This protein binds this small molecule.
Small molecule (SMILES): Nc1ccn([C@@H]2O[C@H](CO[P](=O)(O)O[C@H]3[C@@H](O)[C@H](n4ccc(N)nc4=O)O[C@@H]3CO[P](=O)(O)O[C@H]3[C@@H](O)[C@H](n4cnc5c(N)ncnc54)O[C@@H]3CO[P](=O)(O)O[C@H]3[C@@H](O)[C@H](n4cnc5c(=O)nc(N)[nH]c54)O[C@@H]3COP(=O)=O)[C@@H](O[P](=O)(O)OC[C@H]3O[C@@H](n4cnc5c(N)ncnc54)[C@H](O)[C@@H]3O[P](=O)(O)OC[C@H]3O[C@@H](n4cnc5c(=O)nc(N)[nH]c54)[C@H](O)[C@@H]3O[P](=O)(O)OC[C@H]3O[C@@H](n4cnc5c(=O)nc(N)[nH]c54)[C@H](O)[C@@H]3O[P](=O)(O)OC[C@H]3O[C@@H](n4cnc5c(N)ncnc54)[C@H](O)[C@@H]3O[P](=O)(O)OC[C@H]3O[C@@H](n4cnc5c(N)ncnc54)[C@H](O)[C@@H]3O)[C@H]2O)c(=O)n1

Sequence of chain 1.A:
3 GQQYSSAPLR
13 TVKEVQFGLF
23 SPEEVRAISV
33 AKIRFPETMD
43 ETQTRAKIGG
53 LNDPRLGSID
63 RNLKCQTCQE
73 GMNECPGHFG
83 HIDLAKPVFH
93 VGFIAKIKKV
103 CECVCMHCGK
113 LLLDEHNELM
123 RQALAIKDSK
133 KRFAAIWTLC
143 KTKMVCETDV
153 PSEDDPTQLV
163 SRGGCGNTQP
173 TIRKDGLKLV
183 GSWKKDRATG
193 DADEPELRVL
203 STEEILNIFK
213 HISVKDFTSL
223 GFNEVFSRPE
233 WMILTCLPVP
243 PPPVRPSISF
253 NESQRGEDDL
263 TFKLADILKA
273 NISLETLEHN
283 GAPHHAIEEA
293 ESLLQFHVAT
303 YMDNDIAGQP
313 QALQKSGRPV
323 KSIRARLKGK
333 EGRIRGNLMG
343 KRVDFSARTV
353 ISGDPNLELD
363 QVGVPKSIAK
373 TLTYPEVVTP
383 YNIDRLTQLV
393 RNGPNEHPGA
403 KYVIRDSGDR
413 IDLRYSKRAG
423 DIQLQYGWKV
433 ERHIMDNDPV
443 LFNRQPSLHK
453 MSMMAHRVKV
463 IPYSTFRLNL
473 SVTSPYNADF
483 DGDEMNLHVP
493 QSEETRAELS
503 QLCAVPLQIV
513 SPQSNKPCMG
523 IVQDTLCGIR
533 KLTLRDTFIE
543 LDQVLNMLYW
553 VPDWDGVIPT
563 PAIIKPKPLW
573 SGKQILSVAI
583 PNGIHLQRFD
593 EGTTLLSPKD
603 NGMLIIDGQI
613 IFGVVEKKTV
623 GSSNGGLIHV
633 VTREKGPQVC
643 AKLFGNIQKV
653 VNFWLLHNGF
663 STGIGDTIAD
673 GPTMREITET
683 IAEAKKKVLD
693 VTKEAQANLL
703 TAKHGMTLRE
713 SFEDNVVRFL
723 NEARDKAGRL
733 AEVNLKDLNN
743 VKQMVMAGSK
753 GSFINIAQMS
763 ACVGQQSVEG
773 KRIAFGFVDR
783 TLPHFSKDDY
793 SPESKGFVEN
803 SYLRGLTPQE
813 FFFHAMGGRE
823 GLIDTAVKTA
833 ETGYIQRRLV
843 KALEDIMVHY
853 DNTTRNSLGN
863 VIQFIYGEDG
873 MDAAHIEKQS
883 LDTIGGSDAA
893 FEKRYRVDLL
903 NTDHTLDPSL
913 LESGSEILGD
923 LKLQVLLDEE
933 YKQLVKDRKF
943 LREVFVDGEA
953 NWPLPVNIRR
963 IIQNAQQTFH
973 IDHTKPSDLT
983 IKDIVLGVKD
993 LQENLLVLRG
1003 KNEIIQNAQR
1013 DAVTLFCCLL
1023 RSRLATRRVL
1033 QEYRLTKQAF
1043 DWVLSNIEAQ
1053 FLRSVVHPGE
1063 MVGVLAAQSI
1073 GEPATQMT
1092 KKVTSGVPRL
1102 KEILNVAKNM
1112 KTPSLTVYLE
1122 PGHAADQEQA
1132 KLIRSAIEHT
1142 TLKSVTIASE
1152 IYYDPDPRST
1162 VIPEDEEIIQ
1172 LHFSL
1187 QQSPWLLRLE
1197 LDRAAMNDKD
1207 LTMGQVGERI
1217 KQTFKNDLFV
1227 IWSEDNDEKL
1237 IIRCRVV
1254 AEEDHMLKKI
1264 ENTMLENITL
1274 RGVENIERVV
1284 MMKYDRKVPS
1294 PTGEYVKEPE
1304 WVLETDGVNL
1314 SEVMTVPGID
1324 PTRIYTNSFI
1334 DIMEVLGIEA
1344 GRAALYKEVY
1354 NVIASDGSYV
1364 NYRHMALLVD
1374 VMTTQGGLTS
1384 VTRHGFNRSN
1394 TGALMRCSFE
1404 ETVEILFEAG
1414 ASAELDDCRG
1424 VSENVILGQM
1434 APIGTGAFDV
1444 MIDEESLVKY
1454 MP

Binding-site contacts:
Ligand atom C2' contacts residue ASP483 of chain 1.A at 3.7 Å.
Ligand atom C4' contacts residue GLN481 of chain 1.B at 3.8 Å.
Ligand atom O2' contacts residue ASP485 of chain 1.A at 2.3 Å (salt-bridge).
Ligand atom O4' contacts residue ILE250 of chain 1.A at 4.1 Å.
Ligand atom OP1 contacts residue LYS323 of chain 1.A at 3.1 Å.
Ligand atom C3' contacts residue ASP483 of chain 1.A at 3.3 Å.
Ligand atom C3' contacts residue ASP485 of chain 1.A at 4.1 Å.
Ligand atom C5' contacts residue GLN481 of chain 1.B at 3.8 Å.
Ligand atom OP2 contacts residue VAL1113 of chain 1.B at 3.1 Å.
Ligand atom OP1 contacts residue ALA477 of chain 1.B at 4.1 Å.
Ligand atom C4' contacts residue ASP483 of chain 1.A at 3.5 Å.
Ligand atom O5' contacts residue LYS979 of chain 1.B at 3.8 Å.
Ligand atom OP1 contacts residue GLN1112 of chain 1.B at 3.5 Å.
Ligand atom C4' contacts residue GLN776 of chain 1.B at 3.5 Å.
Ligand atom O2' contacts residue ASP481 of chain 1.A at 4.0 Å.
Ligand atom P contacts residue LYS979 of chain 1.B at 3.7 Å.
Ligand atom O2' contacts residue GLY478 of chain 1.B at 3.9 Å.
Ligand atom OP2 contacts residue GLN1112 of chain 1.B at 4.1 Å.
Ligand atom O5' contacts residue GLN776 of chain 1.B at 4.1 Å.
Ligand atom O2' contacts residue ARG320 of chain 1.A at 3.8 Å.
Ligand atom P contacts residue VAL1113 of chain 1.B at 3.8 Å.
Ligand atom C4' contacts residue ALA477 of chain 1.B at 4.0 Å (hydrophobic).
Ligand atom O3' contacts residue LYS323 of chain 1.A at 3.9 Å.
Ligand atom O3' contacts residue ASP481 of chain 1.A at 3.5 Å (salt-bridge).
Ligand atom C4' contacts residue GLY478 of chain 1.B at 4.1 Å.
Ligand atom O2' contacts residue ASN465 of chain 1.B at 3.7 Å.
Ligand atom O3' contacts residue ASP485 of chain 1.A at 3.6 Å (salt-bridge).
Ligand atom OP2 contacts residue LYS979 of chain 1.B at 2.4 Å (salt-bridge).
Ligand atom C2' contacts residue MG1 of chain 1.R at 3.1 Å.
Ligand atom O4' contacts residue ASP483 of chain 1.A at 4.1 Å.
Ligand atom O3' contacts residue ASP483 of chain 1.A at 2.3 Å (salt-bridge).
Ligand atom C5' contacts residue GLN776 of chain 1.B at 4.0 Å.
Ligand atom C3' contacts residue MG1 of chain 1.R at 3.4 Å.
Ligand atom O2' contacts residue ASP483 of chain 1.A at 3.1 Å (salt-bridge).
Ligand atom OP1 contacts residue VAL1113 of chain 1.B at 3.4 Å (h-bond).
Ligand atom O2' contacts residue MG1 of chain 1.R at 2.2 Å.
Ligand atom C2' contacts residue ASP485 of chain 1.A at 3.6 Å.
Ligand atom O3' contacts residue MG1 of chain 1.R at 2.5 Å.
Ligand atom C5' contacts residue ALA477 of chain 1.B at 3.5 Å (hydrophobic).
Ligand atom O3' contacts residue GLY478 of chain 1.B at 3.8 Å.

Sequence of chain 1.B:
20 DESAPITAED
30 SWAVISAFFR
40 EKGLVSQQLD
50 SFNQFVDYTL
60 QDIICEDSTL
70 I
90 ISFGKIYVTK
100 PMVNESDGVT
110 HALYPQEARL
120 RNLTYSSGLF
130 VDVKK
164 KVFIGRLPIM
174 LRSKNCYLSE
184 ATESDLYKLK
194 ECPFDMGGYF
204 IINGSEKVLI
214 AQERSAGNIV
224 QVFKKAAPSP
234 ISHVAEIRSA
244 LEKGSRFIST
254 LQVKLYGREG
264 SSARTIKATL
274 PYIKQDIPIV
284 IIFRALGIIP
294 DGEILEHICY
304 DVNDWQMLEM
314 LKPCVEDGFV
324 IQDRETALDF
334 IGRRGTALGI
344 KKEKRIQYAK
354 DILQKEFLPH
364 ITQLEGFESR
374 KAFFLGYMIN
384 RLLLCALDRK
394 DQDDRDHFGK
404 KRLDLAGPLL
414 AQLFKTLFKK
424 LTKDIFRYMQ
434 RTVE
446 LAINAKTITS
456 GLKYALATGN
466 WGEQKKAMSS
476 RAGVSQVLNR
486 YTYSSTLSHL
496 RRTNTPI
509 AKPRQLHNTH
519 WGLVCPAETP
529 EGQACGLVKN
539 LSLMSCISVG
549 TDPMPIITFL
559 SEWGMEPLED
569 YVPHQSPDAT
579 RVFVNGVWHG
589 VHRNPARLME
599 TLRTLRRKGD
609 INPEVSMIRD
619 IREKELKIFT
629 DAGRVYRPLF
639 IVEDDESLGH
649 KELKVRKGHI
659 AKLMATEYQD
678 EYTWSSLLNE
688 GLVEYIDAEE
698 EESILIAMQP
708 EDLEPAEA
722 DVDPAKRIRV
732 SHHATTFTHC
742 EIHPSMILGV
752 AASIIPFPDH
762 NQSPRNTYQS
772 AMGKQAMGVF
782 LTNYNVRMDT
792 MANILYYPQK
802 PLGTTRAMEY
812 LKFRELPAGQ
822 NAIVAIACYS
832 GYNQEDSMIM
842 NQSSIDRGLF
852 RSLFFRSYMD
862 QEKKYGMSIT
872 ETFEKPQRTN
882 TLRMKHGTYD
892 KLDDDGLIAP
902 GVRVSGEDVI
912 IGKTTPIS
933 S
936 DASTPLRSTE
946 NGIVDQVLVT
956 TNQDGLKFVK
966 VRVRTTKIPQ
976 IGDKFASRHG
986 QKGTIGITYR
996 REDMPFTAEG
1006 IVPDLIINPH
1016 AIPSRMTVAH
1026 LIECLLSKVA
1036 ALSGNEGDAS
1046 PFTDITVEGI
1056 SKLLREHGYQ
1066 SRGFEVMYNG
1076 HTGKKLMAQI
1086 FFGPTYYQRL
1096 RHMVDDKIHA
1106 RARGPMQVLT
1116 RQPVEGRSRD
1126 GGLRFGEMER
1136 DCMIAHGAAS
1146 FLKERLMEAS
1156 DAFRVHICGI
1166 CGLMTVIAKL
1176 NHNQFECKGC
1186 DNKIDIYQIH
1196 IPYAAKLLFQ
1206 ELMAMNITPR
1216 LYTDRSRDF